Sequence of chain 2.C:
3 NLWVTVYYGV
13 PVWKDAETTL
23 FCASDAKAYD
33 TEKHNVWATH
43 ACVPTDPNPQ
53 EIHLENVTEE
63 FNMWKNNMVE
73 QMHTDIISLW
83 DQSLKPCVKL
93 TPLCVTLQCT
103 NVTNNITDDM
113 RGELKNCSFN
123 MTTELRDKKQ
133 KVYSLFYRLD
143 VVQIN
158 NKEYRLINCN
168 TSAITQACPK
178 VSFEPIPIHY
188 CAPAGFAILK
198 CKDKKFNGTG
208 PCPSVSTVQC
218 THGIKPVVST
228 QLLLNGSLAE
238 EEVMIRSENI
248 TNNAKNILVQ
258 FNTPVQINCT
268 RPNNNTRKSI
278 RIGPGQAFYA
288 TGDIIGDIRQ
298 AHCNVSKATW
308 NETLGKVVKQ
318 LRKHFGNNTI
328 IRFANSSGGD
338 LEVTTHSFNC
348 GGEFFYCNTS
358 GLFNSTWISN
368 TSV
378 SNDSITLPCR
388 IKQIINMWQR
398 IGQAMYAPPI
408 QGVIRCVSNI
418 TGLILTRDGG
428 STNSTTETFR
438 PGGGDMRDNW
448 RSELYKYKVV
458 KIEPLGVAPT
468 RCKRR

A protein and the small-molecule ligand that binds it are described below.
Small molecule (SMILES): CC(=O)N[C@@H]1[C@@H](O)[C@H](O)[C@@H](CO)O[C@H]1O

Binding-site contacts:
Ligand atom O6 contacts residue ILE292 of chain 2.C at 3.8 Å.
Ligand atom C7 contacts residue ASN271 of chain 2.C at 4.1 Å.
Ligand atom C1 contacts residue ASN271 of chain 2.C at 1.4 Å.
Ligand atom O5 contacts residue ASN271 of chain 2.C at 2.3 Å (h-bond).
Ligand atom C3 contacts residue ASN271 of chain 2.C at 3.8 Å.
Ligand atom N2 contacts residue ASN271 of chain 2.C at 3.0 Å (h-bond).
Ligand atom C5 contacts residue ASN271 of chain 2.C at 3.6 Å.
Ligand atom C4 contacts residue ASN271 of chain 2.C at 4.2 Å.
Ligand atom C6 contacts residue ILE292 of chain 2.C at 4.4 Å (hydrophobic).
Ligand atom C2 contacts residue ASN271 of chain 2.C at 2.5 Å.